Binding-site contacts:
Ligand atom CD2 contacts residue PHE104 of chain 1.G at 3.8 Å (hydrophobic).
Ligand atom CG contacts residue TYR89 of chain 1.G at 3.5 Å (hydrophobic).
Ligand atom NE1 contacts residue ARG90 of chain 1.G at 2.9 Å (salt-bridge).
Ligand atom C contacts residue ASN37 of chain 1.G at 4.3 Å.
Ligand atom NE1 contacts residue ASP92 of chain 1.G at 2.8 Å (salt-bridge).
Ligand atom NE1 contacts residue PHE104 of chain 1.G at 4.0 Å.
Ligand atom C contacts residue VAL35 of chain 1.G at 3.8 Å (hydrophobic).
Ligand atom CZ2 contacts residue ASP92 of chain 1.G at 3.0 Å.
Ligand atom ND2 contacts residue TYR89 of chain 1.G at 4.2 Å.
Ligand atom CH2 contacts residue PHE102 of chain 1.G at 4.2 Å (hydrophobic).
Ligand atom CZ3 contacts residue LEU361 of chain 1.G at 4.2 Å (hydrophobic).
Ligand atom CG contacts residue VAL35 of chain 1.G at 3.7 Å (hydrophobic).
Ligand atom O contacts residue TYR89 of chain 1.G at 4.3 Å.
Ligand atom CD1 contacts residue ASP92 of chain 1.G at 4.1 Å.
Ligand atom CE2 contacts residue ASP92 of chain 1.G at 3.2 Å.
Ligand atom SD contacts residue TYR89 of chain 1.G at 4.4 Å.
Ligand atom N contacts residue VAL35 of chain 1.G at 4.3 Å.
Ligand atom CZ3 contacts residue PHE482 of chain 1.G at 4.3 Å (hydrophobic).
Ligand atom CE contacts residue ARG90 of chain 1.G at 3.0 Å.
Ligand atom CB contacts residue TYR89 of chain 1.G at 4.4 Å (hydrophobic).
Ligand atom C contacts residue VAL35 of chain 1.G at 4.2 Å (hydrophobic).
Ligand atom CD1 contacts residue PHE104 of chain 1.G at 4.4 Å (hydrophobic).
Ligand atom CE2 contacts residue PHE104 of chain 1.G at 3.9 Å (hydrophobic).
Ligand atom CE2 contacts residue ARG90 of chain 1.G at 4.2 Å.
Ligand atom N contacts residue VAL35 of chain 1.G at 3.4 Å.
Ligand atom OE1 contacts residue ASN37 of chain 1.G at 3.0 Å (h-bond).
Ligand atom CH2 contacts residue ASP92 of chain 1.G at 4.3 Å.
Ligand atom CA contacts residue VAL35 of chain 1.G at 3.5 Å (hydrophobic).
Ligand atom CZ2 contacts residue PHE104 of chain 1.G at 4.1 Å (hydrophobic).
Ligand atom CD1 contacts residue ARG90 of chain 1.G at 3.1 Å.
Ligand atom ND2 contacts residue PHE104 of chain 1.G at 4.3 Å.
Ligand atom SD contacts residue ARG90 of chain 1.G at 3.6 Å.
Ligand atom OD1 contacts residue TYR89 of chain 1.G at 2.6 Å (h-bond).
Ligand atom CE3 contacts residue PHE104 of chain 1.G at 4.1 Å (hydrophobic).
Ligand atom CG contacts residue ASN37 of chain 1.G at 4.0 Å.
Ligand atom CZ3 contacts residue PHE366 of chain 1.G at 4.3 Å (hydrophobic).
Ligand atom O contacts residue VAL35 of chain 1.G at 3.4 Å.
Ligand atom CG contacts residue PHE104 of chain 1.G at 4.1 Å (hydrophobic).
Ligand atom CB contacts residue VAL35 of chain 1.G at 4.4 Å (hydrophobic).
Ligand atom CD contacts residue ASN37 of chain 1.G at 3.8 Å.

The protein below binds the small molecule below.
Small molecule (SMILES): CSCC[C@H](NC(=O)[C@H](CO)NC(=O)CNC(=O)[C@H](CC1=CN=C2CC=CC=C12)NC(=O)[C@H](CCC(=O)O)NC(=O)[C@H](C)NC(=O)[C@H](C)N)C(=O)N[C@@H](CC(N)=O)C(=O)N[C@H](C=O)CCC(N)=O

Sequence of chain 1.G:
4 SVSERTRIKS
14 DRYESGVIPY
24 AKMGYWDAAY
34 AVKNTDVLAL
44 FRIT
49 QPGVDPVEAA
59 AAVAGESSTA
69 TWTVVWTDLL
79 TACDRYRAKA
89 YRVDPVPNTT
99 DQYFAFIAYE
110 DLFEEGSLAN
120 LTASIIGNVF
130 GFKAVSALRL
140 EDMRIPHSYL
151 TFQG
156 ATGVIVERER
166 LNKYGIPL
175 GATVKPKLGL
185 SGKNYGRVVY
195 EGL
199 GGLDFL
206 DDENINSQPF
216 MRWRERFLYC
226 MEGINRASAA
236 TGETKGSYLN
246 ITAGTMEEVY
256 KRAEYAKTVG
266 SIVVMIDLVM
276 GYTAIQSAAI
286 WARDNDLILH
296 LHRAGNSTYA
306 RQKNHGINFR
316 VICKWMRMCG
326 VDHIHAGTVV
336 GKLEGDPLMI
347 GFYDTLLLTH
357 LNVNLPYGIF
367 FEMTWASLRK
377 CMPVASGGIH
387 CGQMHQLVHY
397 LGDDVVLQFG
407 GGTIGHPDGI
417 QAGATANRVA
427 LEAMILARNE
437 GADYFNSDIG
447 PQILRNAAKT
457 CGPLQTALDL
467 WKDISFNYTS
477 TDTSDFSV